Sequence of chain 1.B:
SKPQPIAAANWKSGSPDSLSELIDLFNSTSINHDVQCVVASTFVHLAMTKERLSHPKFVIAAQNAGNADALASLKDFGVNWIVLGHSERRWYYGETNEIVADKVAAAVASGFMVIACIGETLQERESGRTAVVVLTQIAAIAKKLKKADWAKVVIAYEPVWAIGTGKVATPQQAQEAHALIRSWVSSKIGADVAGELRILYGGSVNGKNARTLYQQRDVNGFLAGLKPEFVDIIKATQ

The small molecule below binds the protein below.
Small molecule (SMILES): CCCS(=O)(=O)CCC(=O)O

Binding-site contacts:
Ligand atom O1 contacts residue ALA224 of chain 1.B at 4.0 Å.
Ligand atom O2 contacts residue GLY164 of chain 1.B at 3.1 Å (h-bond).
Ligand atom C7 contacts residue ILE163 of chain 1.B at 4.1 Å (hydrophobic).
Ligand atom O1 contacts residue GLY225 of chain 1.B at 3.5 Å (h-bond).
Ligand atom C4 contacts residue GLY164 of chain 1.B at 3.6 Å.
Ligand atom C9 contacts residue HIS86 of chain 1.B at 3.2 Å.
Ligand atom O2 contacts residue ILE163 of chain 1.B at 3.6 Å.
Ligand atom O3 contacts residue HIS86 of chain 1.B at 2.7 Å (h-bond).
Ligand atom S5 contacts residue GLY225 of chain 1.B at 4.3 Å.
Ligand atom O3 contacts residue GLU158 of chain 1.B at 2.6 Å (salt-bridge).
Ligand atom O1 contacts residue VAL205 of chain 1.B at 4.3 Å.
Ligand atom O4 contacts residue ILE163 of chain 1.B at 4.3 Å.
Ligand atom C8 contacts residue ALA224 of chain 1.B at 4.3 Å (hydrophobic).
Ligand atom O4 contacts residue HIS86 of chain 1.B at 3.2 Å (h-bond).
Ligand atom C3 contacts residue GLY164 of chain 1.B at 4.0 Å.
Ligand atom O4 contacts residue ASN10 of chain 1.B at 4.0 Å.
Ligand atom C4 contacts residue SER204 of chain 1.B at 4.0 Å.
Ligand atom C9 contacts residue GLU158 of chain 1.B at 3.5 Å.
Ligand atom C7 contacts residue GLY225 of chain 1.B at 4.0 Å.
Ligand atom C8 contacts residue GLU158 of chain 1.B at 3.6 Å.
Ligand atom O3 contacts residue LEU223 of chain 1.B at 3.7 Å.
Ligand atom C8 contacts residue GLY225 of chain 1.B at 4.3 Å.
Ligand atom O3 contacts residue ASN10 of chain 1.B at 4.5 Å.
Ligand atom C3 contacts residue LYS227 of chain 1.B at 3.4 Å.
Ligand atom O1 contacts residue SER204 of chain 1.B at 3.7 Å.
Ligand atom C8 contacts residue ILE163 of chain 1.B at 4.2 Å (hydrophobic).
Ligand atom C8 contacts residue LEU223 of chain 1.B at 4.4 Å (hydrophobic).
Ligand atom C9 contacts residue ILE163 of chain 1.B at 4.3 Å (hydrophobic).
Ligand atom C4 contacts residue LYS227 of chain 1.B at 4.0 Å.
Ligand atom C5 contacts residue GLY164 of chain 1.B at 3.8 Å.
Ligand atom S5 contacts residue SER204 of chain 1.B at 3.8 Å.
Ligand atom O2 contacts residue ALA162 of chain 1.B at 3.7 Å.
Ligand atom S5 contacts residue GLY164 of chain 1.B at 3.9 Å.
Ligand atom O2 contacts residue GLY203 of chain 1.B at 3.7 Å.
Ligand atom O2 contacts residue SER204 of chain 1.B at 2.8 Å (h-bond).
Ligand atom C5 contacts residue LYS227 of chain 1.B at 3.8 Å.